A small-molecule ligand and the protein it binds are described below.
Small molecule (SMILES): NC(=O)Nc1ccccc1

Binding-site contacts:
Ligand atom C6 contacts residue LEU263 of chain 1.A at 3.7 Å (hydrophobic).
Ligand atom C3 contacts residue LEU263 of chain 1.A at 3.8 Å (hydrophobic).
Ligand atom C7 contacts residue PRO233 of chain 1.A at 4.0 Å (hydrophobic).
Ligand atom C2 contacts residue LEU257 of chain 1.A at 4.0 Å (hydrophobic).
Ligand atom O1 contacts residue LEU263 of chain 1.A at 2.9 Å (h-bond).
Ligand atom C3 contacts residue PHE195 of chain 1.A at 4.3 Å (hydrophobic).
Ligand atom C6 contacts residue PRO233 of chain 1.A at 3.5 Å (hydrophobic).
Ligand atom C7 contacts residue LEU253 of chain 1.A at 4.0 Å (hydrophobic).
Ligand atom C1 contacts residue LEU257 of chain 1.A at 3.9 Å (hydrophobic).
Ligand atom O1 contacts residue TRP281 of chain 1.A at 3.8 Å.
Ligand atom O1 contacts residue LEU257 of chain 1.A at 4.3 Å.
Ligand atom C2 contacts residue LEU263 of chain 1.A at 3.7 Å (hydrophobic).
Ligand atom C3 contacts residue PRO233 of chain 1.A at 4.4 Å (hydrophobic).
Ligand atom N2 contacts residue ARG262 of chain 1.A at 4.2 Å.
Ligand atom N1 contacts residue LEU263 of chain 1.A at 4.0 Å.
Ligand atom N1 contacts residue LEU257 of chain 1.A at 3.7 Å.
Ligand atom N2 contacts residue LEU257 of chain 1.A at 4.3 Å.
Ligand atom C7 contacts residue PHE237 of chain 1.A at 3.9 Å (hydrophobic).
Ligand atom C6 contacts residue LEU253 of chain 1.A at 4.0 Å (hydrophobic).
Ligand atom C4 contacts residue LEU263 of chain 1.A at 4.0 Å (hydrophobic).
Ligand atom C1 contacts residue TRP281 of chain 1.A at 4.1 Å (hydrophobic).
Ligand atom C4 contacts residue LEU253 of chain 1.A at 4.2 Å (hydrophobic).
Ligand atom N2 contacts residue TRP214 of chain 1.A at 3.3 Å.
Ligand atom C4 contacts residue ARG262 of chain 1.A at 4.3 Å.
Ligand atom C5 contacts residue LEU263 of chain 1.A at 4.3 Å (hydrophobic).
Ligand atom N2 contacts residue VAL218 of chain 1.A at 4.3 Å.
Ligand atom C3 contacts residue LEU253 of chain 1.A at 4.1 Å (hydrophobic).
Ligand atom C1 contacts residue TRP214 of chain 1.A at 4.2 Å (hydrophobic).
Ligand atom C2 contacts residue LEU253 of chain 1.A at 4.2 Å (hydrophobic).
Ligand atom C6 contacts residue PHE195 of chain 1.A at 3.9 Å (hydrophobic).
Ligand atom C5 contacts residue MET240 of chain 1.A at 3.7 Å (hydrophobic).
Ligand atom C1 contacts residue LEU263 of chain 1.A at 4.0 Å (hydrophobic).
Ligand atom O1 contacts residue ARG262 of chain 1.A at 3.3 Å.
Ligand atom C6 contacts residue PHE237 of chain 1.A at 4.2 Å (hydrophobic).
Ligand atom C5 contacts residue LEU253 of chain 1.A at 4.1 Å (hydrophobic).
Ligand atom N2 contacts residue TRP281 of chain 1.A at 3.4 Å.
Ligand atom C4 contacts residue LEU257 of chain 1.A at 3.8 Å (hydrophobic).
Ligand atom C1 contacts residue ARG262 of chain 1.A at 4.1 Å.
Ligand atom C7 contacts residue MET240 of chain 1.A at 4.1 Å (hydrophobic).
Ligand atom C7 contacts residue LEU263 of chain 1.A at 3.9 Å (hydrophobic).

Sequence of chain 1.A:
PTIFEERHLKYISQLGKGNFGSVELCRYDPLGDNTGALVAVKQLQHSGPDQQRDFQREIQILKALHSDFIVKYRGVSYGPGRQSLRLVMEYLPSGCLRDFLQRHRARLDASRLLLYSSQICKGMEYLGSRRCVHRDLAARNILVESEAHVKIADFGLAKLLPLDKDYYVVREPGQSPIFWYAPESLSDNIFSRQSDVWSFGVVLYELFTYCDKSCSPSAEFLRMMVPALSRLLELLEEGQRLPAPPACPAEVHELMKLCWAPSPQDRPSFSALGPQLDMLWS